Sequence of chain 1.A:
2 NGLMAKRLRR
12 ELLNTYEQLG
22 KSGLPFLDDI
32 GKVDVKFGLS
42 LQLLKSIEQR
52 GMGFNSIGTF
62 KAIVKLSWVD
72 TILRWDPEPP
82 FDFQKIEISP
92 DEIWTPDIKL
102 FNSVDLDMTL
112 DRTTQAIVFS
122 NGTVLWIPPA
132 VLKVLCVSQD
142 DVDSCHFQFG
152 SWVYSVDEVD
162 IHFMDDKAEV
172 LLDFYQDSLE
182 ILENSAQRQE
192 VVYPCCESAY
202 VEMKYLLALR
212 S

Sequence of chain 1.B:
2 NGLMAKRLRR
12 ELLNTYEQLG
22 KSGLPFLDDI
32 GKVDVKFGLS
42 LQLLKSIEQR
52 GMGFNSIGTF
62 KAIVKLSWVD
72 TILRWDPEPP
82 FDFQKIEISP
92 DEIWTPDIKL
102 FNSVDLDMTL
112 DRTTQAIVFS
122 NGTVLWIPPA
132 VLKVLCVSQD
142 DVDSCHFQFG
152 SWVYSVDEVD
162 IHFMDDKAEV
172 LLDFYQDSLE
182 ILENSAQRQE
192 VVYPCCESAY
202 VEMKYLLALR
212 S

Binding-site contacts:
Ligand atom C10 contacts residue VAL154 of chain 1.A at 4.1 Å (hydrophobic).
Ligand atom O12 contacts residue TRP153 of chain 1.A at 3.2 Å (h-bond).
Ligand atom N17 contacts residue SER152 of chain 1.A at 3.9 Å.
Ligand atom C02 contacts residue GLU198 of chain 1.A at 3.3 Å.
Ligand atom C18 contacts residue TRP153 of chain 1.A at 4.1 Å (hydrophobic).
Ligand atom C15 contacts residue PHE175 of chain 1.B at 4.1 Å (hydrophobic).
Ligand atom C13 contacts residue TYR201 of chain 1.A at 3.6 Å (hydrophobic).
Ligand atom C11 contacts residue ILE128 of chain 1.B at 4.1 Å (hydrophobic).
Ligand atom C14 contacts residue TRP153 of chain 1.A at 3.6 Å (hydrophobic).
Ligand atom C10 contacts residue ILE128 of chain 1.B at 3.7 Å (hydrophobic).
Ligand atom C08 contacts residue ILE118 of chain 1.B at 3.8 Å (hydrophobic).
Ligand atom N17 contacts residue TYR201 of chain 1.A at 4.0 Å.
Ligand atom C04 contacts residue TYR201 of chain 1.A at 3.4 Å (hydrophobic).
Ligand atom C14 contacts residue TYR194 of chain 1.A at 3.9 Å (hydrophobic).
Ligand atom C03 contacts residue PHE120 of chain 1.B at 4.2 Å (hydrophobic).
Ligand atom C16 contacts residue TRP153 of chain 1.A at 3.5 Å (hydrophobic).
Ligand atom C15 contacts residue TYR194 of chain 1.A at 4.0 Å (hydrophobic).
Ligand atom C05 contacts residue ILE118 of chain 1.B at 3.6 Å (hydrophobic).
Ligand atom N17 contacts residue TRP153 of chain 1.A at 2.9 Å (h-bond).
Ligand atom C05 contacts residue TYR201 of chain 1.A at 3.6 Å (hydrophobic).
Ligand atom N09 contacts residue VAL154 of chain 1.A at 3.6 Å.
Ligand atom C11 contacts residue CYS197 of chain 1.A at 4.2 Å (hydrophobic).
Ligand atom C08 contacts residue VAL154 of chain 1.A at 3.8 Å (hydrophobic).
Ligand atom O12 contacts residue CYS197 of chain 1.A at 3.9 Å.
Ligand atom C16 contacts residue PHE102 of chain 1.A at 4.1 Å (hydrophobic).
Ligand atom N17 contacts residue PHE102 of chain 1.A at 4.1 Å.
Ligand atom C13 contacts residue CYS197 of chain 1.A at 3.7 Å (hydrophobic).
Ligand atom O01 contacts residue GLU198 of chain 1.A at 3.1 Å (salt-bridge).
Ligand atom C06 contacts residue ILE118 of chain 1.B at 4.0 Å (hydrophobic).
Ligand atom C14 contacts residue TYR201 of chain 1.A at 3.9 Å (hydrophobic).
Ligand atom C18 contacts residue TYR201 of chain 1.A at 3.9 Å (hydrophobic).
Ligand atom C10 contacts residue TRP153 of chain 1.A at 3.6 Å (hydrophobic).
Ligand atom C11 contacts residue TRP153 of chain 1.A at 3.4 Å (hydrophobic).
Ligand atom N09 contacts residue ILE128 of chain 1.B at 3.8 Å.
Ligand atom C06 contacts residue TYR201 of chain 1.A at 3.9 Å (hydrophobic).
Ligand atom C18 contacts residue CYS197 of chain 1.A at 3.6 Å (hydrophobic).
Ligand atom C02 contacts residue LYS86 of chain 1.B at 3.9 Å.
Ligand atom O01 contacts residue CYS197 of chain 1.A at 3.9 Å.
Ligand atom C13 contacts residue TRP153 of chain 1.A at 3.1 Å (hydrophobic).
Ligand atom C05 contacts residue VAL154 of chain 1.A at 3.4 Å (hydrophobic).

A protein and the small-molecule ligand that binds it are described below.
Small molecule (SMILES): OCC[C@H]1C[C@@H]1c1cncc(OC[C@@H]2CCN2)c1